A protein and the small-molecule ligand that binds it are described below.
Small molecule (SMILES): CC(C)CCC[C@@H](C)[C@H]1CC[C@H]2[C@@H]3CC=C4C[C@@H](OC(=O)CCC(=O)O)CC[C@]4(C)[C@H]3CC[C@]12C

Binding-site contacts:
Ligand atom OAH contacts residue ASN274 of chain 1.B at 3.3 Å (h-bond).
Ligand atom OAW contacts residue MET316 of chain 1.B at 4.0 Å.
Ligand atom CAV contacts residue SER320 of chain 1.B at 4.1 Å.
Ligand atom OAG contacts residue PHE277 of chain 1.B at 3.9 Å.
Ligand atom CAJ contacts residue TRP25 of chain 1.B at 3.6 Å (hydrophobic).
Ligand atom CBC contacts residue SER273 of chain 1.B at 3.5 Å.
Ligand atom CAL contacts residue PHE277 of chain 1.B at 3.8 Å (hydrophobic).
Ligand atom CAM contacts residue ALA317 of chain 1.B at 4.1 Å (hydrophobic).
Ligand atom CAZ contacts residue LEU319 of chain 1.B at 3.9 Å (hydrophobic).
Ligand atom CAD contacts residue LEU319 of chain 1.B at 3.4 Å (hydrophobic).
Ligand atom OAH contacts residue GLN313 of chain 1.B at 3.5 Å.
Ligand atom CAX contacts residue ASN274 of chain 1.B at 3.5 Å.
Ligand atom CAV contacts residue MET316 of chain 1.B at 3.6 Å (hydrophobic).
Ligand atom OAG contacts residue MET316 of chain 1.B at 3.6 Å.
Ligand atom CAL contacts residue ASN274 of chain 1.B at 3.8 Å.
Ligand atom CAR contacts residue PHE269 of chain 1.B at 3.7 Å (hydrophobic).
Ligand atom OAW contacts residue SER320 of chain 1.B at 3.8 Å.
Ligand atom CAC contacts residue VAL199 of chain 1.B at 4.1 Å (hydrophobic).
Ligand atom CAY contacts residue SER273 of chain 1.B at 3.5 Å.
Ligand atom CAR contacts residue SER273 of chain 1.B at 3.2 Å.
Ligand atom CAT contacts residue PRO194 of chain 1.B at 3.9 Å (hydrophobic).
Ligand atom CAI contacts residue LEU319 of chain 1.B at 3.6 Å (hydrophobic).
Ligand atom CAE contacts residue VAL326 of chain 1.B at 3.6 Å (hydrophobic).
Ligand atom CAM contacts residue SER320 of chain 1.B at 4.0 Å.
Ligand atom CAL contacts residue SER273 of chain 1.B at 3.3 Å.
Ligand atom CAD contacts residue SER320 of chain 1.B at 4.1 Å.
Ligand atom CBC contacts residue PRO194 of chain 1.B at 3.8 Å (hydrophobic).
Ligand atom OAG contacts residue PRO194 of chain 1.B at 3.4 Å.
Ligand atom OAW contacts residue SER273 of chain 1.B at 3.0 Å (h-bond).
Ligand atom CAV contacts residue LEU319 of chain 1.B at 4.0 Å (hydrophobic).
Ligand atom CAY contacts residue MET316 of chain 1.B at 3.7 Å (hydrophobic).
Ligand atom CAB contacts residue PHE157 of chain 1.B at 3.8 Å (hydrophobic).
Ligand atom OAG contacts residue SER273 of chain 1.B at 4.0 Å.
Ligand atom CAC contacts residue LEU202 of chain 1.B at 4.0 Å (hydrophobic).
Ligand atom CAT contacts residue PHE269 of chain 1.B at 3.9 Å (hydrophobic).
Ligand atom OAF contacts residue ASN274 of chain 1.B at 3.3 Å (h-bond).
Ligand atom CAO contacts residue TRP25 of chain 1.B at 4.1 Å (hydrophobic).
Ligand atom CAD contacts residue PHE323 of chain 1.B at 4.1 Å (hydrophobic).
Ligand atom CAM contacts residue MET316 of chain 1.B at 3.6 Å (hydrophobic).
Ligand atom CAK contacts residue LEU319 of chain 1.B at 3.9 Å (hydrophobic).

Sequence of chain 1.B:
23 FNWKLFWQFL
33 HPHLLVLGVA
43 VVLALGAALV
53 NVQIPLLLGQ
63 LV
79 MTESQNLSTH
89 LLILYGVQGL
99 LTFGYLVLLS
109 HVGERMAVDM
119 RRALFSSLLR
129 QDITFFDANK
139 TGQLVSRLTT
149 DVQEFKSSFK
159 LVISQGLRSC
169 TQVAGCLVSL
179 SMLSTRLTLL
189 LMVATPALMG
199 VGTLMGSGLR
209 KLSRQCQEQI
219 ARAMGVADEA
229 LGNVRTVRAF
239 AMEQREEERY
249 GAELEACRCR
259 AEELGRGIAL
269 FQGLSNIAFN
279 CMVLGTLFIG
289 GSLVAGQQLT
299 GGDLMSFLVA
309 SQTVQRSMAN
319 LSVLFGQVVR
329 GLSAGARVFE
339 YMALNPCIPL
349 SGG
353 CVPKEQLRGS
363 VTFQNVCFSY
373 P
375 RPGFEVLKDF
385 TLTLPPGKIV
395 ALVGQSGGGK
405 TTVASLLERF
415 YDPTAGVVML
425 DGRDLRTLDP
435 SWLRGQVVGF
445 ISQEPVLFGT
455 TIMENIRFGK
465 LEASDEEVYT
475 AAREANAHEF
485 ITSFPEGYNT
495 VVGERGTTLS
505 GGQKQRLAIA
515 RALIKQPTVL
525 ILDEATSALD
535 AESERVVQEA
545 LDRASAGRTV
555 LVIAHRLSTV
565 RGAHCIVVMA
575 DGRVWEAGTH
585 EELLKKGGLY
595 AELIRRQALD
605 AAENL